This small molecule binds to this protein.
Small molecule (SMILES): CC(C)C[C@H](NC(=O)[C@@H](NC(=O)N[C@@H](Cc1ccccc1)C(=O)O)[C@@H]1CCNC(=N)N1)C(=O)N[C@H](C=O)Cc1ccccc1

Sequence of chain 1.A:
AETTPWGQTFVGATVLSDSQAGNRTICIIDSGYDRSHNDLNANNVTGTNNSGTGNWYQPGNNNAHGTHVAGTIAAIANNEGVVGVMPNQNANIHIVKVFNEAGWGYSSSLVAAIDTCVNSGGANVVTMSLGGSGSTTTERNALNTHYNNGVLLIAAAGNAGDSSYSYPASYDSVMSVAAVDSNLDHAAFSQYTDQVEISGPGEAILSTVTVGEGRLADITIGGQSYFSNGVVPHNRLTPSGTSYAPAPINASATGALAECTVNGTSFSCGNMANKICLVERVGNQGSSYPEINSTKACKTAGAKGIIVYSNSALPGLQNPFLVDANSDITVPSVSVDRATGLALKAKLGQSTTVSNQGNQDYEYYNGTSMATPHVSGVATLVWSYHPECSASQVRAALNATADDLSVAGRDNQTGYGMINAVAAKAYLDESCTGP

Binding-site contacts:
Ligand atom OXT contacts residue GLY132 of chain 1.A at 3.5 Å.
Ligand atom C contacts residue HIS65 of chain 1.A at 3.4 Å.
Ligand atom CD1 contacts residue GLY158 of chain 1.A at 3.7 Å.
Ligand atom CG contacts residue GLY158 of chain 1.A at 3.6 Å.
Ligand atom CZ contacts residue SER166 of chain 1.A at 3.5 Å.
Ligand atom O contacts residue ASN159 of chain 1.A at 2.9 Å (h-bond).
Ligand atom CE2 contacts residue LEU130 of chain 1.A at 3.5 Å (hydrophobic).
Ligand atom CA contacts residue ASN159 of chain 1.A at 3.5 Å.
Ligand atom CD1 contacts residue LEU130 of chain 1.A at 3.6 Å (hydrophobic).
Ligand atom O contacts residue THR368 of chain 1.A at 3.6 Å.
Ligand atom CE1 contacts residue LEU130 of chain 1.A at 3.7 Å (hydrophobic).
Ligand atom CD2 contacts residue PHE99 of chain 1.A at 3.3 Å (hydrophobic).
Ligand atom CB contacts residue THR368 of chain 1.A at 3.5 Å.
Ligand atom CB contacts residue ASN159 of chain 1.A at 3.4 Å.
Ligand atom CD2 contacts residue GLY158 of chain 1.A at 3.6 Å.
Ligand atom C contacts residue ASN159 of chain 1.A at 3.7 Å.
Ligand atom C7 contacts residue GLY131 of chain 1.A at 3.5 Å.
Ligand atom CB contacts residue SER369 of chain 1.A at 2.9 Å.
Ligand atom O contacts residue GLY367 of chain 1.A at 3.5 Å.
Ligand atom CE1 contacts residue GLY131 of chain 1.A at 3.4 Å.
Ligand atom N contacts residue SER369 of chain 1.A at 2.5 Å (h-bond).
Ligand atom N contacts residue SER129 of chain 1.A at 3.0 Å (h-bond).
Ligand atom CD1 contacts residue GLY131 of chain 1.A at 3.8 Å.
Ligand atom CA contacts residue PHE99 of chain 1.A at 3.6 Å (hydrophobic).
Ligand atom CD1 contacts residue HIS65 of chain 1.A at 3.5 Å.
Ligand atom O3 contacts residue PHE99 of chain 1.A at 3.6 Å.
Ligand atom CD2 contacts residue TRP104 of chain 1.A at 3.5 Å (hydrophobic).
Ligand atom N contacts residue GLY131 of chain 1.A at 3.0 Å (h-bond).
Ligand atom C contacts residue SER369 of chain 1.A at 1.4 Å.
Ligand atom CD2 contacts residue ASN159 of chain 1.A at 3.6 Å.
Ligand atom N contacts residue GLY131 of chain 1.A at 3.2 Å (h-bond).
Ligand atom O contacts residue LEU130 of chain 1.A at 3.2 Å.
Ligand atom CD1 contacts residue GLY131 of chain 1.A at 3.8 Å.
Ligand atom CD2 contacts residue ASP30 of chain 1.A at 3.6 Å.
Ligand atom CZ contacts residue LEU110 of chain 1.A at 3.6 Å (hydrophobic).
Ligand atom C contacts residue PHE99 of chain 1.A at 3.6 Å (hydrophobic).
Ligand atom O contacts residue GLY131 of chain 1.A at 3.0 Å (h-bond).
Ligand atom CA contacts residue SER129 of chain 1.A at 3.6 Å.
Ligand atom O contacts residue SER369 of chain 1.A at 2.4 Å (h-bond).
Ligand atom CA contacts residue SER369 of chain 1.A at 2.4 Å.